Sequence of chain 1.A:
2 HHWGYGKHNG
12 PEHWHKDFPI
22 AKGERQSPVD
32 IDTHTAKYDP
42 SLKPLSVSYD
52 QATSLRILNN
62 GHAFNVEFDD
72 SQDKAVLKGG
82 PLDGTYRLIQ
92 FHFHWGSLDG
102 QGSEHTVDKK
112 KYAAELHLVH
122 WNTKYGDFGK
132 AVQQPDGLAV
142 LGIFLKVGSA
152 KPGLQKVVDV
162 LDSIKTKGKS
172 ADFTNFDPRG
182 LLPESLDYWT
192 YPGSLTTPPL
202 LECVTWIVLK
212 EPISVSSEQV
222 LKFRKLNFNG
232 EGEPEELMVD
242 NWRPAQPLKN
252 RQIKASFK

A small-molecule ligand and the protein it binds are described below.
Small molecule (SMILES): C[C@@H](CNC(=O)c1ccc(S(N)(=O)=O)cc1)Cn1ccc2ccccc21

Binding-site contacts:
Ligand atom O15 contacts residue VAL120 of chain 1.A at 4.1 Å.
Ligand atom S13 contacts residue THR197 of chain 1.A at 3.9 Å.
Ligand atom O14 contacts residue THR197 of chain 1.A at 2.9 Å (h-bond).
Ligand atom C10 contacts residue ZN1 of chain 1.B at 4.0 Å.
Ligand atom O14 contacts residue ZN1 of chain 1.B at 4.0 Å.
Ligand atom C12 contacts residue LEU196 of chain 1.A at 3.8 Å (hydrophobic).
Ligand atom C26 contacts residue PRO200 of chain 1.A at 3.7 Å (hydrophobic).
Ligand atom C11 contacts residue HIS93 of chain 1.A at 3.6 Å.
Ligand atom C25 contacts residue PRO200 of chain 1.A at 3.4 Å (hydrophobic).
Ligand atom C08 contacts residue THR198 of chain 1.A at 3.3 Å.
Ligand atom C18 contacts residue PRO200 of chain 1.A at 3.6 Å (hydrophobic).
Ligand atom O14 contacts residue LEU196 of chain 1.A at 3.4 Å.
Ligand atom C10 contacts residue LEU196 of chain 1.A at 4.0 Å (hydrophobic).
Ligand atom C11 contacts residue LEU196 of chain 1.A at 3.8 Å (hydrophobic).
Ligand atom O15 contacts residue HIS118 of chain 1.A at 3.2 Å (h-bond).
Ligand atom C02 contacts residue PRO200 of chain 1.A at 4.0 Å (hydrophobic).
Ligand atom C12 contacts residue VAL120 of chain 1.A at 4.1 Å (hydrophobic).
Ligand atom C07 contacts residue LEU196 of chain 1.A at 4.0 Å (hydrophobic).
Ligand atom O15 contacts residue TRP207 of chain 1.A at 4.0 Å.
Ligand atom O15 contacts residue HIS93 of chain 1.A at 3.3 Å.
Ligand atom S13 contacts residue ZN1 of chain 1.B at 3.0 Å.
Ligand atom NP6 contacts residue HIS95 of chain 1.A at 3.0 Å (h-bond).
Ligand atom S13 contacts residue HIS93 of chain 1.A at 3.5 Å (h-bond).
Ligand atom C10 contacts residue HIS93 of chain 1.A at 3.6 Å.
Ligand atom NP6 contacts residue ZN1 of chain 1.B at 1.8 Å.
Ligand atom C20 contacts residue PRO200 of chain 1.A at 3.8 Å (hydrophobic).
Ligand atom NP6 contacts residue HIS118 of chain 1.A at 3.1 Å (h-bond).
Ligand atom O15 contacts residue ZN1 of chain 1.B at 3.0 Å.
Ligand atom O14 contacts residue TRP207 of chain 1.A at 3.8 Å.
Ligand atom NP7 contacts residue PRO200 of chain 1.A at 3.9 Å.
Ligand atom NP6 contacts residue THR197 of chain 1.A at 3.1 Å (h-bond).
Ligand atom NP6 contacts residue HIS93 of chain 1.A at 2.8 Å (h-bond).
Ligand atom C22 contacts residue VAL133 of chain 1.A at 3.8 Å (hydrophobic).
Ligand atom C19 contacts residue PRO200 of chain 1.A at 3.2 Å (hydrophobic).
Ligand atom O06 contacts residue PHE129 of chain 1.A at 3.3 Å.
Ligand atom S13 contacts residue HIS118 of chain 1.A at 3.8 Å.
Ligand atom C24 contacts residue PRO200 of chain 1.A at 3.9 Å (hydrophobic).
Ligand atom C11 contacts residue VAL120 of chain 1.A at 3.8 Å (hydrophobic).
Ligand atom C09 contacts residue THR198 of chain 1.A at 3.1 Å.
Ligand atom O15 contacts residue VAL141 of chain 1.A at 3.8 Å.